Sequence of chain 1.B:
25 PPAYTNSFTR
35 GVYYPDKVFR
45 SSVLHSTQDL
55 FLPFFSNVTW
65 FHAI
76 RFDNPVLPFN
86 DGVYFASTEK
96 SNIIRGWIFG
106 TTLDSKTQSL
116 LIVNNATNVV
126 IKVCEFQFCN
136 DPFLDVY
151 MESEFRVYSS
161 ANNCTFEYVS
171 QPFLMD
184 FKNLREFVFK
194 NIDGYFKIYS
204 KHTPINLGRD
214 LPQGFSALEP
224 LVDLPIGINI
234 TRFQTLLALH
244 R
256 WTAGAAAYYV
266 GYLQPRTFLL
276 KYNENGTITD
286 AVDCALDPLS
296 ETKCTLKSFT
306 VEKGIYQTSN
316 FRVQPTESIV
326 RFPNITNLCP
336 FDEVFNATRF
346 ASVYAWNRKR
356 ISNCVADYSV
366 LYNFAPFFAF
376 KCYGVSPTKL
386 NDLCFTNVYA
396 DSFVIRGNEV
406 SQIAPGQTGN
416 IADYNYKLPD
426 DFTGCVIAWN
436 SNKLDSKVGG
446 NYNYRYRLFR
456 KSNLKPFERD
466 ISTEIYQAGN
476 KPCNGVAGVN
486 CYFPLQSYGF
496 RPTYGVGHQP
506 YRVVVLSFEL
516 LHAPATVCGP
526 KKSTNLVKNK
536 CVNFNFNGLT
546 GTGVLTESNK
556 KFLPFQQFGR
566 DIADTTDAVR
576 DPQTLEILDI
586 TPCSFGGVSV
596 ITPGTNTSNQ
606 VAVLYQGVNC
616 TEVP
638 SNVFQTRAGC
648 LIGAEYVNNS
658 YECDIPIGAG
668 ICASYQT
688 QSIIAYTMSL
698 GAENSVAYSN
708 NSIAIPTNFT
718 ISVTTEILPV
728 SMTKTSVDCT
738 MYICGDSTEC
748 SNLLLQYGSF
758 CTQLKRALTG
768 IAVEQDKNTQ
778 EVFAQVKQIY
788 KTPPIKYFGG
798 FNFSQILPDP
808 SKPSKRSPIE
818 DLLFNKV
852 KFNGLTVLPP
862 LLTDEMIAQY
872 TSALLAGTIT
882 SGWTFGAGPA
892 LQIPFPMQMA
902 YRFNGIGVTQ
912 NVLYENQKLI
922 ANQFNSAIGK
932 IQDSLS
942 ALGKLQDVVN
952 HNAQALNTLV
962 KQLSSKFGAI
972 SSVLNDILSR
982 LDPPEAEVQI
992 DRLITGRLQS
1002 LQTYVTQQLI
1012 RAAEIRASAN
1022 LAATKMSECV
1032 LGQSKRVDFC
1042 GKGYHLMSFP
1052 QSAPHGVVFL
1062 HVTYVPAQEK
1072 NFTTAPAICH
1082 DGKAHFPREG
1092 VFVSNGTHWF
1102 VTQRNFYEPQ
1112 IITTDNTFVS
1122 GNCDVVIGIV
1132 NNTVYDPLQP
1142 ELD

The small molecule below binds the protein below.
Small molecule (SMILES): CC(=O)N[C@@H]1[C@@H](O)[C@H](O)[C@@H](CO)O[C@H]1O

Binding-site contacts:
Ligand atom C8 contacts residue TYR653 of chain 1.B at 3.8 Å (hydrophobic).
Ligand atom C2 contacts residue ASN655 of chain 1.B at 2.4 Å.
Ligand atom C1 contacts residue ASN655 of chain 1.B at 1.4 Å.
Ligand atom O7 contacts residue ASN655 of chain 1.B at 3.8 Å.
Ligand atom C5 contacts residue ASN655 of chain 1.B at 3.7 Å.
Ligand atom C7 contacts residue ASN655 of chain 1.B at 3.5 Å.
Ligand atom O5 contacts residue ASN655 of chain 1.B at 2.4 Å (h-bond).
Ligand atom C3 contacts residue ASN655 of chain 1.B at 3.8 Å.
Ligand atom C4 contacts residue ASN655 of chain 1.B at 4.2 Å.
Ligand atom N2 contacts residue ASN655 of chain 1.B at 2.9 Å (h-bond).